Sequence of chain 1.A:
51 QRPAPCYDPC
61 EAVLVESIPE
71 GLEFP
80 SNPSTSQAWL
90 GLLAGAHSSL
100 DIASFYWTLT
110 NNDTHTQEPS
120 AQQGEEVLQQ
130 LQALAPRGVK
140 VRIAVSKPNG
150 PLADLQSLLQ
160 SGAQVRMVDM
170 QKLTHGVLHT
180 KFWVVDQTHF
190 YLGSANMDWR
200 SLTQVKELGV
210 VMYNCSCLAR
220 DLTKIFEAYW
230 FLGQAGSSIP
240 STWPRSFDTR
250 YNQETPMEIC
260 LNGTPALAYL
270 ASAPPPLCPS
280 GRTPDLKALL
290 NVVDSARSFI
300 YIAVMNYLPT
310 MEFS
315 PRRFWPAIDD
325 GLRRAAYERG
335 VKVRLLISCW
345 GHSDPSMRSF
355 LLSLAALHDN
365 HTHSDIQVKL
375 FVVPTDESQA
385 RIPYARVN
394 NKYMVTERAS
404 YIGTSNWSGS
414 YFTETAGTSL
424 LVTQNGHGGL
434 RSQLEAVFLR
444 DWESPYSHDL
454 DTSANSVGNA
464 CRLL

Binding-site contacts:
Ligand atom C8 contacts residue TYR212 of chain 1.A at 3.8 Å (hydrophobic).
Ligand atom C2 contacts residue ASN213 of chain 1.A at 2.5 Å.
Ligand atom C4 contacts residue ASN213 of chain 1.A at 4.2 Å.
Ligand atom C1 contacts residue ASN213 of chain 1.A at 1.4 Å.
Ligand atom C7 contacts residue ASN213 of chain 1.A at 4.0 Å.
Ligand atom C3 contacts residue ASN213 of chain 1.A at 3.8 Å.
Ligand atom N2 contacts residue TYR212 of chain 1.A at 4.0 Å.
Ligand atom C7 contacts residue TYR212 of chain 1.A at 4.5 Å (hydrophobic).
Ligand atom C5 contacts residue ASN213 of chain 1.A at 3.7 Å.
Ligand atom C8 contacts residue NAG1 of chain 1.E at 3.8 Å.
Ligand atom C8 contacts residue GLU61 of chain 1.A at 3.6 Å.
Ligand atom N2 contacts residue GLU61 of chain 1.A at 4.0 Å.
Ligand atom C8 contacts residue NAG2 of chain 1.E at 4.2 Å.
Ligand atom O5 contacts residue ASN213 of chain 1.A at 2.4 Å (h-bond).
Ligand atom O7 contacts residue GLU61 of chain 1.A at 2.8 Å (salt-bridge).
Ligand atom C7 contacts residue GLU61 of chain 1.A at 3.2 Å.
Ligand atom O7 contacts residue NAG1 of chain 1.E at 4.5 Å.
Ligand atom N2 contacts residue ASN213 of chain 1.A at 2.9 Å (h-bond).

A protein and the small-molecule ligand that binds it are described below.
Small molecule (SMILES): CC(=O)N[C@@H]1[C@@H](O)[C@H](O)[C@@H](CO)O[C@H]1O